Binding-site contacts:
Ligand atom C33 contacts residue VAL23 of chain 1.B at 3.4 Å (hydrophobic).
Ligand atom C15 contacts residue THR274 of chain 1.B at 3.6 Å.
Ligand atom C39 contacts residue SER234 of chain 1.B at 3.5 Å.
Ligand atom O14 contacts residue HIS227 of chain 1.B at 2.6 Å.
Ligand atom O13 contacts residue ARG359 of chain 1.B at 3.5 Å (salt-bridge).
Ligand atom C16 contacts residue PRO272 of chain 1.B at 3.8 Å (hydrophobic).
Ligand atom C40 contacts residue ALA231 of chain 1.B at 3.1 Å (hydrophobic).
Ligand atom O08 contacts residue ARG276 of chain 1.B at 3.5 Å.
Ligand atom C31 contacts residue HIS227 of chain 1.B at 3.7 Å.
Ligand atom C06 contacts residue HIS227 of chain 1.B at 3.5 Å.
Ligand atom C40 contacts residue GLU27 of chain 1.B at 3.7 Å.
Ligand atom C08 contacts residue HIS227 of chain 1.B at 3.3 Å.
Ligand atom C32 contacts residue VAL23 of chain 1.B at 3.2 Å (hydrophobic).
Ligand atom C42 contacts residue VAL23 of chain 1.B at 3.1 Å (hydrophobic).
Ligand atom C09 contacts residue HIS227 of chain 1.B at 3.7 Å.
Ligand atom C15 contacts residue PRO272 of chain 1.B at 3.2 Å (hydrophobic).
Ligand atom C36 contacts residue HIS227 of chain 1.B at 3.0 Å.
Ligand atom C07 contacts residue LEU228 of chain 1.B at 3.4 Å (hydrophobic).
Ligand atom C41 contacts residue VAL23 of chain 1.B at 3.4 Å (hydrophobic).
Ligand atom C07 contacts residue ASP224 of chain 1.B at 3.5 Å.
Ligand atom C30 contacts residue HIS227 of chain 1.B at 3.6 Å.
Ligand atom C14 contacts residue THR274 of chain 1.B at 3.5 Å.
Ligand atom O13 contacts residue PRO358 of chain 1.B at 3.5 Å.
Ligand atom C08 contacts residue LEU228 of chain 1.B at 3.6 Å (hydrophobic).
Ligand atom O06 contacts residue THR274 of chain 1.B at 2.7 Å (h-bond).
Ligand atom O06 contacts residue PRO272 of chain 1.B at 3.7 Å.
Ligand atom C30 contacts residue VAL23 of chain 1.B at 3.8 Å (hydrophobic).
Ligand atom C40 contacts residue SER234 of chain 1.B at 2.6 Å.
Ligand atom O06 contacts residue LEU273 of chain 1.B at 3.7 Å.
Ligand atom C19 contacts residue ARG276 of chain 1.B at 3.6 Å.
Ligand atom C16 contacts residue THR274 of chain 1.B at 3.4 Å.
Ligand atom C41 contacts residue SER234 of chain 1.B at 3.1 Å.
Ligand atom C28 contacts residue PRO358 of chain 1.B at 3.8 Å (hydrophobic).
Ligand atom C07 contacts residue HIS227 of chain 1.B at 3.2 Å.
Ligand atom C39 contacts residue ALA231 of chain 1.B at 3.0 Å (hydrophobic).
Ligand atom C41 contacts residue GLU27 of chain 1.B at 3.3 Å.
Ligand atom C19 contacts residue THR274 of chain 1.B at 3.1 Å.
Ligand atom C38 contacts residue PHE270 of chain 1.B at 3.7 Å (hydrophobic).
Ligand atom C33 contacts residue GLU22 of chain 1.B at 3.7 Å.
Ligand atom C39 contacts residue PHE270 of chain 1.B at 3.4 Å (hydrophobic).

Sequence of chain 1.B:
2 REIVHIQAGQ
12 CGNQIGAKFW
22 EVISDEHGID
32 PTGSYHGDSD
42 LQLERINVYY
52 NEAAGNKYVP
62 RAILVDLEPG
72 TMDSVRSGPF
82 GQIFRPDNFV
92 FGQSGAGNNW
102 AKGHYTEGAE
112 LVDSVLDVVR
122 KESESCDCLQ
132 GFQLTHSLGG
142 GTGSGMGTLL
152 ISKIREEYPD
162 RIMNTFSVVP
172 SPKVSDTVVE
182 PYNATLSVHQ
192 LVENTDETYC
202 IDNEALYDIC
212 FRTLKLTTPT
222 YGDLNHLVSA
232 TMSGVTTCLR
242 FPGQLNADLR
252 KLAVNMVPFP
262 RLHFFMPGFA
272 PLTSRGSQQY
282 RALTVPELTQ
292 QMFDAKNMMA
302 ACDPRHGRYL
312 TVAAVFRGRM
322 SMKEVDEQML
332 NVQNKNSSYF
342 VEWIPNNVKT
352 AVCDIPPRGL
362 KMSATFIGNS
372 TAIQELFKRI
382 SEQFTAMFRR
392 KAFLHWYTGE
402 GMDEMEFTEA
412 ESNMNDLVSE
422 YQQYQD

This small molecule binds to this protein.
Small molecule (SMILES): CC(=O)O[C@H]1C(=O)[C@@]2(C)[C@H]([C@H](OC(=O)c3ccccc3)[C@]3(O)C[C@H](OC(=O)[C@H](O)[C@@H](NC(=O)c4ccccc4)c4ccccc4)C(C)=C1C3(C)C)[C@]1(OC(C)=O)CO[C@@H]1C[C@@H]2O